Binding-site contacts:
Ligand atom O31 contacts residue THR21 of chain 1.X at 3.0 Å (h-bond).
Ligand atom C33 contacts residue THR1 of chain 1.X at 3.2 Å.
Ligand atom C01 contacts residue THR21 of chain 1.X at 3.5 Å.
Ligand atom C33 contacts residue CIT1 of chain 1.PB at 3.6 Å.
Ligand atom O28 contacts residue ALA126 of chain 1.Y at 3.6 Å.
Ligand atom O31 contacts residue SER20 of chain 1.X at 3.3 Å.
Ligand atom C01 contacts residue CIT1 of chain 1.PB at 3.4 Å.
Ligand atom C08 contacts residue ASP124 of chain 1.Y at 3.6 Å.
Ligand atom C37 contacts residue ALA52 of chain 1.X at 3.6 Å (hydrophobic).
Ligand atom C36 contacts residue LYS33 of chain 1.X at 3.5 Å.
Ligand atom F38 contacts residue ALA52 of chain 1.X at 3.4 Å.
Ligand atom O09 contacts residue GLN22 of chain 1.X at 3.0 Å.
Ligand atom C30 contacts residue CIT1 of chain 1.PB at 3.6 Å.
Ligand atom O09 contacts residue SER27 of chain 1.X at 3.3 Å (h-bond).
Ligand atom C12 contacts residue PHE123 of chain 1.Y at 3.4 Å (hydrophobic).
Ligand atom C02 contacts residue THR21 of chain 1.X at 3.6 Å.
Ligand atom N03 contacts residue THR21 of chain 1.X at 2.7 Å (h-bond).
Ligand atom C13 contacts residue SER122 of chain 1.Y at 3.6 Å.
Ligand atom N10 contacts residue ASP124 of chain 1.Y at 3.6 Å (salt-bridge).
Ligand atom N32 contacts residue CIT1 of chain 1.PB at 3.4 Å (h-bond).
Ligand atom N32 contacts residue GLY47 of chain 1.X at 2.8 Å (h-bond).
Ligand atom C16 contacts residue TRP129 of chain 1.Y at 3.3 Å (hydrophobic).
Ligand atom C30 contacts residue GLY47 of chain 1.X at 3.6 Å.
Ligand atom C14 contacts residue ASP124 of chain 1.Y at 3.4 Å.
Ligand atom C40 contacts residue ALA49 of chain 1.X at 3.7 Å (hydrophobic).
Ligand atom O05 contacts residue ALA49 of chain 1.X at 2.8 Å (h-bond).
Ligand atom C35 contacts residue LYS33 of chain 1.X at 3.5 Å.
Ligand atom C36 contacts residue ILE45 of chain 1.X at 3.2 Å (hydrophobic).
Ligand atom C13 contacts residue GLY128 of chain 1.Y at 3.6 Å.
Ligand atom C35 contacts residue THR1 of chain 1.X at 3.6 Å.
Ligand atom C17 contacts residue TRP129 of chain 1.Y at 3.5 Å (hydrophobic).
Ligand atom C34 contacts residue LYS33 of chain 1.X at 3.7 Å.
Ligand atom C19 contacts residue SER20 of chain 1.X at 3.1 Å.
Ligand atom F41 contacts residue ALA49 of chain 1.X at 3.2 Å.
Ligand atom C07 contacts residue ASP124 of chain 1.Y at 3.4 Å.
Ligand atom N21 contacts residue ASP124 of chain 1.Y at 2.8 Å (salt-bridge).
Ligand atom C20 contacts residue SER20 of chain 1.X at 3.4 Å.
Ligand atom N29 contacts residue ASP124 of chain 1.Y at 3.5 Å.
Ligand atom C18 contacts residue VAL31 of chain 1.X at 3.4 Å (hydrophobic).
Ligand atom C02 contacts residue GLY47 of chain 1.X at 3.5 Å.

Sequence of chain 1.X:
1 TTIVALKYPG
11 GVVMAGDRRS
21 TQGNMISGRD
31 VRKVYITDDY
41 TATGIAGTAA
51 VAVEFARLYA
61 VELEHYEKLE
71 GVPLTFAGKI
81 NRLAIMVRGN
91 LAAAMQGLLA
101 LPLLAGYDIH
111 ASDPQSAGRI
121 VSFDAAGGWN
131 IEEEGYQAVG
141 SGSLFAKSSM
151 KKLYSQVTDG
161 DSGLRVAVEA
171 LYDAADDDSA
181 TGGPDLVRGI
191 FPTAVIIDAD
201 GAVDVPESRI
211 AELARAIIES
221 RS

A small-molecule ligand and the protein it binds are described below.
Small molecule (SMILES): Cc1cc(C(=O)N[C@@H](CC(=O)N2CCC[C@@H]2c2ccccc2)C(=O)N[C@@H](C)C(=O)NCc2ccc(F)cc2F)no1

Sequence of chain 1.Y:
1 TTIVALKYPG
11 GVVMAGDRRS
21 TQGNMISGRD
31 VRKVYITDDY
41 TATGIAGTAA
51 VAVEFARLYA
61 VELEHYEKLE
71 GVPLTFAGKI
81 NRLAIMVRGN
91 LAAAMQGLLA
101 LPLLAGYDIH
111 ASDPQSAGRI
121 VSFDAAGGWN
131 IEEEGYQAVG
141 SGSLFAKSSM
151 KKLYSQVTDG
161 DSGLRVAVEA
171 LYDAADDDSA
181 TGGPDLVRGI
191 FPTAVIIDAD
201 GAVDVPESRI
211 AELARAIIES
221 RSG